The small molecule below binds the protein below.
Small molecule (SMILES): CC(=O)N[C@@H]1[C@@H](O)[C@H](O)[C@@H](CO)O[C@H]1O

Sequence of chain 1.G:
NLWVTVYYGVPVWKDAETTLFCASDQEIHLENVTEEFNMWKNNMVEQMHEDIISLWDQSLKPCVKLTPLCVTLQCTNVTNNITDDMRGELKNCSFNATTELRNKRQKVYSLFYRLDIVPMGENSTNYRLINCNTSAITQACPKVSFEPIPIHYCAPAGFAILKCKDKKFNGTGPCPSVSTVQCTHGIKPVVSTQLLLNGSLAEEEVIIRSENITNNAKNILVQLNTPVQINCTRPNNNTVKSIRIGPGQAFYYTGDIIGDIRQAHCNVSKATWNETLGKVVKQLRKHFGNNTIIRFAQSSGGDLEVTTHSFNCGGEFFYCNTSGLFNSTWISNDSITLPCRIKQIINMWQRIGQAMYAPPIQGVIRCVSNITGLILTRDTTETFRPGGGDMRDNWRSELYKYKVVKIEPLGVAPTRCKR

Binding-site contacts:
Ligand atom O7 contacts residue ASN347 of chain 1.G at 3.4 Å (h-bond).
Ligand atom C3 contacts residue ASN347 of chain 1.G at 3.9 Å.
Ligand atom C7 contacts residue ASN347 of chain 1.G at 3.3 Å.
Ligand atom C4 contacts residue ASN347 of chain 1.G at 4.4 Å.
Ligand atom C5 contacts residue ASN347 of chain 1.G at 3.8 Å.
Ligand atom C8 contacts residue ASN347 of chain 1.G at 3.8 Å.
Ligand atom N2 contacts residue ASN347 of chain 1.G at 3.0 Å (h-bond).
Ligand atom O5 contacts residue ASN347 of chain 1.G at 2.5 Å (h-bond).
Ligand atom C2 contacts residue ASN347 of chain 1.G at 2.5 Å.
Ligand atom C1 contacts residue ASN347 of chain 1.G at 1.5 Å.